A protein and the small-molecule ligand that binds it are described below.
Small molecule (SMILES): C[C@H](CCC(=O)NCCC[N+](C)(C)CC(O)CS(=O)(=O)O)[C@H]1CC[C@H]2[C@@H]3[C@H](O)C[C@@H]4C[C@H](O)CC[C@]4(C)[C@H]3C[C@H](O)[C@]12C

Sequence of chain 1.H:
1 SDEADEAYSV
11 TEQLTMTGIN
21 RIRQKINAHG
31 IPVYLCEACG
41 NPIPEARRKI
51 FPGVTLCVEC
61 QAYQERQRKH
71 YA

Binding-site contacts:
Ligand atom C15 contacts residue ILE937 of chain 1.D at 4.5 Å (hydrophobic).
Ligand atom C21 contacts residue GLN13 of chain 1.H at 3.9 Å.
Ligand atom C4 contacts residue GLN13 of chain 1.H at 4.4 Å.
Ligand atom C13 contacts residue ASN20 of chain 1.H at 4.3 Å.
Ligand atom C7 contacts residue LEU1243 of chain 1.D at 3.3 Å (hydrophobic).
Ligand atom C4 contacts residue MET16 of chain 1.H at 4.3 Å (hydrophobic).
Ligand atom C11 contacts residue ASN20 of chain 1.H at 4.3 Å.
Ligand atom C10 contacts residue PHE935 of chain 1.D at 4.2 Å (hydrophobic).
Ligand atom C16 contacts residue ILE937 of chain 1.D at 4.1 Å (hydrophobic).
Ligand atom C8 contacts residue LEU1243 of chain 1.D at 3.8 Å (hydrophobic).
Ligand atom C8 contacts residue GLN1244 of chain 1.D at 4.1 Å.
Ligand atom C1 contacts residue ASN20 of chain 1.H at 3.8 Å.
Ligand atom C23 contacts residue GLN1244 of chain 1.D at 3.5 Å.
Ligand atom C10 contacts residue GLN13 of chain 1.H at 3.6 Å.
Ligand atom C11 contacts residue ILE937 of chain 1.D at 3.4 Å (hydrophobic).
Ligand atom C11 contacts residue THR17 of chain 1.H at 4.4 Å.
Ligand atom O4 contacts residue MET16 of chain 1.H at 3.8 Å.
Ligand atom C12 contacts residue MET16 of chain 1.H at 4.4 Å (hydrophobic).
Ligand atom C3 contacts residue MET16 of chain 1.H at 3.8 Å (hydrophobic).
Ligand atom C22 contacts residue GLN1244 of chain 1.D at 3.9 Å.
Ligand atom C24 contacts residue SER9 of chain 1.H at 4.3 Å.
Ligand atom C12 contacts residue ASN20 of chain 1.H at 4.2 Å.
Ligand atom C3 contacts residue THR17 of chain 1.H at 4.4 Å.
Ligand atom C1 contacts residue MET16 of chain 1.H at 4.4 Å (hydrophobic).
Ligand atom C20 contacts residue GLN1244 of chain 1.D at 4.1 Å.
Ligand atom C24 contacts residue GLN1244 of chain 1.D at 4.4 Å.

Sequence of chain 1.D:
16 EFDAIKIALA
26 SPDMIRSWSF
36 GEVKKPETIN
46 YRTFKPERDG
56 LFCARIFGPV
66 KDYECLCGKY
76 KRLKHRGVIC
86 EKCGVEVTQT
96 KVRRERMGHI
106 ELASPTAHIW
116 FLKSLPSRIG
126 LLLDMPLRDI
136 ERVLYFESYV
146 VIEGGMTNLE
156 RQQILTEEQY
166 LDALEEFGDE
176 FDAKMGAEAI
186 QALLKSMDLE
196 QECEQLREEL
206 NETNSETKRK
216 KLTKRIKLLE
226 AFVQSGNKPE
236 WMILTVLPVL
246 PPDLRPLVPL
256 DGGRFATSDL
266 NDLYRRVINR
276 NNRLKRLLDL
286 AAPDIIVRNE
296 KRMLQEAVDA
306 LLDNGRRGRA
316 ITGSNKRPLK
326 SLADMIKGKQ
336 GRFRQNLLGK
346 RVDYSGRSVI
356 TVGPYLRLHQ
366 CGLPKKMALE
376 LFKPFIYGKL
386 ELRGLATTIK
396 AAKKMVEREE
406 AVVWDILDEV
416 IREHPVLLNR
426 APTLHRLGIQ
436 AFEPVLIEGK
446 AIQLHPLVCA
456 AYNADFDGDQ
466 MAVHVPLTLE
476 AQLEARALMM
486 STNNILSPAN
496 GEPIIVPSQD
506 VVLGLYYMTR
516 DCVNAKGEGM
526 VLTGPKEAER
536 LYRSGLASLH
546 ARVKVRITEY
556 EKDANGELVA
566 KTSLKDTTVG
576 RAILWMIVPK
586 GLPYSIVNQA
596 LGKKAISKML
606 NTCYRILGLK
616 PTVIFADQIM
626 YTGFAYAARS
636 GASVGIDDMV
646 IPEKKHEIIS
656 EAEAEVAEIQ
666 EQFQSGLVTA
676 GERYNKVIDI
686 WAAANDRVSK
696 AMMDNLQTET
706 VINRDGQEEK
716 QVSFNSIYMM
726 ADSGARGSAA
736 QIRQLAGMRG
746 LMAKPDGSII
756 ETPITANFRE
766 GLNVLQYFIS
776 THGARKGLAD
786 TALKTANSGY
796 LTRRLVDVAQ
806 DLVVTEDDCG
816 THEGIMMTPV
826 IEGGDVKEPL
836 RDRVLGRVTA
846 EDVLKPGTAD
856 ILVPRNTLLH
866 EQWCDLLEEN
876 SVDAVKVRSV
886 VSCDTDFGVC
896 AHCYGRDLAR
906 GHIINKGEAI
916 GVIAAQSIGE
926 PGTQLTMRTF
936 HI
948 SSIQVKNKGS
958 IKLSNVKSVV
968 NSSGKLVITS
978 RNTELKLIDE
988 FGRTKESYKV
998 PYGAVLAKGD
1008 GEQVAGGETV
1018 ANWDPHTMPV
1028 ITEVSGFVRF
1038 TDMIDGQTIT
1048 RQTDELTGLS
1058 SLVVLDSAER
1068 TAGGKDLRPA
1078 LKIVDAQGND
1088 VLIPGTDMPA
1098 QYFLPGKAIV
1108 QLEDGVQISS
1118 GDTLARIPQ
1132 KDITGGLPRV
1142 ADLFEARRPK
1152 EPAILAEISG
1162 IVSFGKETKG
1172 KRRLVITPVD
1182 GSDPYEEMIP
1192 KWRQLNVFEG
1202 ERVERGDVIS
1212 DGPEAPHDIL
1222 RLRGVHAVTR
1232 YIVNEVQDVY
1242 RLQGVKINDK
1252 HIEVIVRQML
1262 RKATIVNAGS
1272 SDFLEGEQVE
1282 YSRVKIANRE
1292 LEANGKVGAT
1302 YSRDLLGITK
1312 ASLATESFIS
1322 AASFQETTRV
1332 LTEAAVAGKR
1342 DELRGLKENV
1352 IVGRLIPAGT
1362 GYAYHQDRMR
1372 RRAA